Binding-site contacts:
Ligand atom N contacts residue SER491 of chain 5.QA at 4.1 Å.
Ligand atom CB contacts residue ASN492 of chain 5.QA at 3.8 Å.
Ligand atom CB contacts residue GLY495 of chain 5.QA at 3.9 Å.
Ligand atom CG contacts residue PHE496 of chain 5.QA at 4.0 Å (hydrophobic).
Ligand atom CE1 contacts residue ILE434 of chain 5.QA at 3.9 Å (hydrophobic).
Ligand atom C contacts residue ARG442 of chain 5.QA at 4.4 Å.
Ligand atom CB contacts residue PHE496 of chain 5.QA at 3.9 Å (hydrophobic).
Ligand atom O contacts residue ARG442 of chain 5.QA at 4.3 Å.
Ligand atom CG contacts residue GLY495 of chain 5.QA at 4.4 Å.
Ligand atom CD2 contacts residue PRO438 of chain 5.QA at 4.4 Å (hydrophobic).
Ligand atom CE2 contacts residue ARG442 of chain 5.QA at 3.6 Å.
Ligand atom CE1 contacts residue PRO438 of chain 5.QA at 3.8 Å (hydrophobic).
Ligand atom C contacts residue ASN492 of chain 5.QA at 4.0 Å.
Ligand atom N contacts residue ARG442 of chain 5.QA at 4.2 Å.
Ligand atom CD1 contacts residue ILE434 of chain 5.QA at 4.1 Å (hydrophobic).
Ligand atom CZ contacts residue PHE496 of chain 5.QA at 3.9 Å (hydrophobic).
Ligand atom CD1 contacts residue ASN492 of chain 5.QA at 3.9 Å.
Ligand atom N contacts residue ASN492 of chain 5.QA at 3.3 Å (h-bond).
Ligand atom CA contacts residue ASN492 of chain 5.QA at 3.3 Å.
Ligand atom CG contacts residue ASN492 of chain 5.QA at 4.3 Å.
Ligand atom CD1 contacts residue PRO438 of chain 5.QA at 4.4 Å (hydrophobic).
Ligand atom CD2 contacts residue ARG442 of chain 5.QA at 3.5 Å.
Ligand atom CZ contacts residue PRO438 of chain 5.QA at 3.4 Å (hydrophobic).
Ligand atom CA contacts residue ARG442 of chain 5.QA at 3.6 Å.
Ligand atom O contacts residue ASN492 of chain 5.QA at 4.2 Å.
Ligand atom O contacts residue PRO438 of chain 5.QA at 4.0 Å.
Ligand atom CE2 contacts residue PRO438 of chain 5.QA at 3.7 Å (hydrophobic).
Ligand atom CD1 contacts residue PHE496 of chain 5.QA at 3.7 Å (hydrophobic).
Ligand atom CE1 contacts residue PHE496 of chain 5.QA at 3.6 Å (hydrophobic).

A small-molecule ligand and the protein it binds are described below.
Small molecule (SMILES): N[C@@H](Cc1ccccc1)C(=O)NCC=O

Sequence of chain 5.QA:
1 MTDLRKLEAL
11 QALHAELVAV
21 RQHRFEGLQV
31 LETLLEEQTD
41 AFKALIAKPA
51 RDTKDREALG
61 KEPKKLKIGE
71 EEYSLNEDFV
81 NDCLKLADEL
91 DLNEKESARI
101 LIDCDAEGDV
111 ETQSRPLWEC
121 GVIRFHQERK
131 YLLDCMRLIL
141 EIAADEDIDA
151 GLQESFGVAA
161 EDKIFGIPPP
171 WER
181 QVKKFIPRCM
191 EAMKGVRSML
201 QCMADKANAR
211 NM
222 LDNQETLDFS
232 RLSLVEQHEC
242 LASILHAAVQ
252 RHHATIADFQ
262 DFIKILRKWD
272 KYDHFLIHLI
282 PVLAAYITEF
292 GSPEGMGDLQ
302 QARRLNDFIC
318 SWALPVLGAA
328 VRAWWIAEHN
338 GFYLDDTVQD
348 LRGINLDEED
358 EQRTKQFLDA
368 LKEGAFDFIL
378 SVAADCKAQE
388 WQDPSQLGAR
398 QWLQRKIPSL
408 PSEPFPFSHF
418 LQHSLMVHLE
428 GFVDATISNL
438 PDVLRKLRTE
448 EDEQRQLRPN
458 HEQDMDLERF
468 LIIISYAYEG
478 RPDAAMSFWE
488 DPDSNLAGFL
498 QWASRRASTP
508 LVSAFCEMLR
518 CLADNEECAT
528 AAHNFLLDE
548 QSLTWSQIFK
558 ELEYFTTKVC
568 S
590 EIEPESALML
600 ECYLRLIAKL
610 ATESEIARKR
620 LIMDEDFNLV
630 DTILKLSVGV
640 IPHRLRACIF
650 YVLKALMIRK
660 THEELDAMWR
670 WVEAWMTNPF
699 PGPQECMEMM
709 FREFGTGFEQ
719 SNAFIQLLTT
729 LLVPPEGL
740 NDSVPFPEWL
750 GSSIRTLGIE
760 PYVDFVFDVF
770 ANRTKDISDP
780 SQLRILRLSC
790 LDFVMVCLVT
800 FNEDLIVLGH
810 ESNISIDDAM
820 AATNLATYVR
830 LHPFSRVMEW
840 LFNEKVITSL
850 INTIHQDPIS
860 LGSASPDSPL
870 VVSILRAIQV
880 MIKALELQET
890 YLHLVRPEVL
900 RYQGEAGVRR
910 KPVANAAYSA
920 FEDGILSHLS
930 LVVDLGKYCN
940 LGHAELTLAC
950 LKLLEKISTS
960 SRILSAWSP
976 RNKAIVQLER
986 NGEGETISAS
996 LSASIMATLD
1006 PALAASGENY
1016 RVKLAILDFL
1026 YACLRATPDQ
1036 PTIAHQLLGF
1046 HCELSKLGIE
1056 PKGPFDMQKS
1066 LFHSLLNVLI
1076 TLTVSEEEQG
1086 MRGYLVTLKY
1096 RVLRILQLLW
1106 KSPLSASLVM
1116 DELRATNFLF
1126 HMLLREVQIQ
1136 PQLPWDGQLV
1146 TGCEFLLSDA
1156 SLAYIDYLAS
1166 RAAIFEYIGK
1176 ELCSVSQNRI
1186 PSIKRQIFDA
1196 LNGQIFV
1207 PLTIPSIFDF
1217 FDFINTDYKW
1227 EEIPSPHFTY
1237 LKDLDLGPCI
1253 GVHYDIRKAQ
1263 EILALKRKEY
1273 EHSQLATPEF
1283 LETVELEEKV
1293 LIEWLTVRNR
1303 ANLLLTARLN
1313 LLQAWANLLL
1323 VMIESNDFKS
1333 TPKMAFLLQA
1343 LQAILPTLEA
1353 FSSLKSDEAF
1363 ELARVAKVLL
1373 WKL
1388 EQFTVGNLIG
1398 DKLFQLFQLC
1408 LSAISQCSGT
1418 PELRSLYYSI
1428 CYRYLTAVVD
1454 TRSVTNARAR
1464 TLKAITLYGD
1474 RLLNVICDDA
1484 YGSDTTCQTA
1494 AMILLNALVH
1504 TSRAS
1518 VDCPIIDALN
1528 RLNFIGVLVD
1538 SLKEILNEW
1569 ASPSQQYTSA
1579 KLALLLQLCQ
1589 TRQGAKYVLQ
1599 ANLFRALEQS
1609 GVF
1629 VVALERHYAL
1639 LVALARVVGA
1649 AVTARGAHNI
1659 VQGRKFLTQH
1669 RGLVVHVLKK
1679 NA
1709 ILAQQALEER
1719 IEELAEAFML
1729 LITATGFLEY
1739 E